This small molecule binds to this protein.
Small molecule (SMILES): O=C(O)COc1cc(F)ccc1C(=S)NCc1ccc(Br)cc1F

Binding-site contacts:
Ligand atom C32 contacts residue HIS111 of chain 1.A at 3.4 Å.
Ligand atom S16 contacts residue TRP220 of chain 1.A at 4.0 Å.
Ligand atom C32 contacts residue NAP1 of chain 1.B at 3.4 Å.
Ligand atom C32 contacts residue TYR49 of chain 1.A at 3.9 Å (hydrophobic).
Ligand atom F14 contacts residue LEU301 of chain 1.A at 3.3 Å.
Ligand atom BR8 contacts residue PHE116 of chain 1.A at 3.9 Å.
Ligand atom C26 contacts residue TRP112 of chain 1.A at 3.5 Å (hydrophobic).
Ligand atom C29 contacts residue TRP112 of chain 1.A at 3.6 Å (hydrophobic).
Ligand atom O33 contacts residue TYR49 of chain 1.A at 2.8 Å (h-bond).
Ligand atom BR8 contacts residue ALA114 of chain 1.A at 3.9 Å.
Ligand atom O34 contacts residue HIS111 of chain 1.A at 3.4 Å (h-bond).
Ligand atom C13 contacts residue CYS299 of chain 1.A at 3.9 Å (hydrophobic).
Ligand atom O34 contacts residue TRP112 of chain 1.A at 3.0 Å (h-bond).
Ligand atom F9 contacts residue VAL48 of chain 1.A at 3.1 Å.
Ligand atom S16 contacts residue LEU301 of chain 1.A at 3.9 Å.
Ligand atom BR8 contacts residue CYS304 of chain 1.A at 4.0 Å.
Ligand atom C27 contacts residue LEU301 of chain 1.A at 3.6 Å (hydrophobic).
Ligand atom C25 contacts residue TRP112 of chain 1.A at 3.5 Å (hydrophobic).
Ligand atom C26 contacts residue TRP80 of chain 1.A at 4.0 Å (hydrophobic).
Ligand atom C28 contacts residue TYR310 of chain 1.A at 3.9 Å (hydrophobic).
Ligand atom C2 contacts residue TYR49 of chain 1.A at 4.0 Å (hydrophobic).
Ligand atom O33 contacts residue NAP1 of chain 1.B at 3.1 Å.
Ligand atom F9 contacts residue TYR49 of chain 1.A at 3.6 Å.
Ligand atom C24 contacts residue TRP112 of chain 1.A at 3.3 Å (hydrophobic).
Ligand atom C3 contacts residue PHE123 of chain 1.A at 3.7 Å (hydrophobic).
Ligand atom C27 contacts residue TRP112 of chain 1.A at 3.3 Å (hydrophobic).
Ligand atom O15 contacts residue TRP21 of chain 1.A at 3.4 Å.
Ligand atom C5 contacts residue TRP21 of chain 1.A at 3.7 Å (hydrophobic).
Ligand atom O33 contacts residue HIS111 of chain 1.A at 2.7 Å (h-bond).
Ligand atom C26 contacts residue PHE123 of chain 1.A at 3.9 Å (hydrophobic).
Ligand atom O34 contacts residue NAP1 of chain 1.B at 3.5 Å (h-bond).
Ligand atom C20 contacts residue NAP1 of chain 1.B at 3.5 Å.
Ligand atom C2 contacts residue TRP21 of chain 1.A at 3.1 Å (hydrophobic).
Ligand atom C4 contacts residue TRP21 of chain 1.A at 3.8 Å (hydrophobic).
Ligand atom C28 contacts residue TRP112 of chain 1.A at 3.4 Å (hydrophobic).
Ligand atom F9 contacts residue TRP21 of chain 1.A at 3.7 Å.
Ligand atom F14 contacts residue ALA300 of chain 1.A at 3.1 Å.
Ligand atom F14 contacts residue TRP112 of chain 1.A at 3.2 Å.
Ligand atom C13 contacts residue TRP112 of chain 1.A at 3.6 Å (hydrophobic).
Ligand atom C20 contacts residue TRP21 of chain 1.A at 3.6 Å (hydrophobic).

Sequence of chain 1.A:
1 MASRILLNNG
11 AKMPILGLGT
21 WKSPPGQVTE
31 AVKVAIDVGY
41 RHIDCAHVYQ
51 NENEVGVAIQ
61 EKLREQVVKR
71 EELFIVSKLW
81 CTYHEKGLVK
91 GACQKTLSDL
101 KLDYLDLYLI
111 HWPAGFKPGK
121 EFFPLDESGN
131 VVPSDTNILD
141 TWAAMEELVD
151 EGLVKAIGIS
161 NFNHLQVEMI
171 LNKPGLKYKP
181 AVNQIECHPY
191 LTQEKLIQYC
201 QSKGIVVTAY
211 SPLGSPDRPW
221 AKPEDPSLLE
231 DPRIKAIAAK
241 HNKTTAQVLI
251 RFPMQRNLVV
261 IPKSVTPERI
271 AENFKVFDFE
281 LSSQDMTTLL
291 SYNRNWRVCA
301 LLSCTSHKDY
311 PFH